Sequence of chain 1.B:
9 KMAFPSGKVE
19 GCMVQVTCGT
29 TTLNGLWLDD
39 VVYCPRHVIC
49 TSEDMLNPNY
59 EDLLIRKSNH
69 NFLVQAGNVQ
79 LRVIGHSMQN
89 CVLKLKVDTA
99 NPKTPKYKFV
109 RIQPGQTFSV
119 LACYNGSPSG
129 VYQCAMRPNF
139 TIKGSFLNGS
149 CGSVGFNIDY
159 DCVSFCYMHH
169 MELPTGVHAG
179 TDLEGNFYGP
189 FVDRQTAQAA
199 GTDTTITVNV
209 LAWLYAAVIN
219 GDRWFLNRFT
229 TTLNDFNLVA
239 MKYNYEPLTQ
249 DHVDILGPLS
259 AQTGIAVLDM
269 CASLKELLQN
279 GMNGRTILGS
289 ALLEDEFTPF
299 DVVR

A small-molecule ligand and the protein it binds are described below.
Small molecule (SMILES): CC(C)C[C@H](NC(=O)OC[C@@H]1C[C@H]1c1cccc(F)c1)C(=O)N[C@H](C=O)C[C@@H]1CCNC1=O

Binding-site contacts:
Ligand atom O10 contacts residue PHE144 of chain 1.B at 3.8 Å.
Ligand atom C26 contacts residue GLN193 of chain 1.B at 3.4 Å.
Ligand atom C13 contacts residue GLN193 of chain 1.B at 3.7 Å.
Ligand atom C24 contacts residue PRO172 of chain 1.B at 3.8 Å (hydrophobic).
Ligand atom C04 contacts residue CYS149 of chain 1.B at 3.3 Å (hydrophobic).
Ligand atom C09 contacts residue ASN146 of chain 1.B at 3.6 Å.
Ligand atom N07 contacts residue PHE144 of chain 1.B at 3.3 Å (h-bond).
Ligand atom N11 contacts residue HIS168 of chain 1.B at 2.9 Å (h-bond).
Ligand atom C23 contacts residue GLU170 of chain 1.B at 3.5 Å.
Ligand atom O20 contacts residue GLN193 of chain 1.B at 3.1 Å (h-bond).
Ligand atom C14 contacts residue GLN193 of chain 1.B at 3.5 Å.
Ligand atom C03 contacts residue CYS149 of chain 1.B at 2.7 Å (hydrophobic).
Ligand atom C08 contacts residue ASN146 of chain 1.B at 3.7 Å.
Ligand atom O10 contacts residue HIS167 of chain 1.B at 2.7 Å (h-bond).
Ligand atom O02 contacts residue HIS45 of chain 1.B at 3.0 Å (h-bond).
Ligand atom C16 contacts residue MET169 of chain 1.B at 3.8 Å (hydrophobic).
Ligand atom C12 contacts residue HIS168 of chain 1.B at 3.6 Å.
Ligand atom F28 contacts residue THR194 of chain 1.B at 3.5 Å.
Ligand atom O10 contacts residue GLU170 of chain 1.B at 3.4 Å.
Ligand atom N11 contacts residue CYS149 of chain 1.B at 2.9 Å (h-bond).
Ligand atom O02 contacts residue CYS149 of chain 1.B at 2.6 Å (h-bond).
Ligand atom O10 contacts residue MET169 of chain 1.B at 3.6 Å.
Ligand atom O32 contacts residue MET169 of chain 1.B at 3.2 Å.
Ligand atom O20 contacts residue GLU170 of chain 1.B at 3.7 Å.
Ligand atom C13 contacts residue HIS168 of chain 1.B at 3.4 Å.
Ligand atom C24 contacts residue LEU171 of chain 1.B at 3.7 Å (hydrophobic).
Ligand atom C01 contacts residue CYS149 of chain 1.B at 1.8 Å (hydrophobic).
Ligand atom C22 contacts residue GLU170 of chain 1.B at 3.7 Å.
Ligand atom F28 contacts residue GLN193 of chain 1.B at 2.6 Å.
Ligand atom C06 contacts residue GLU170 of chain 1.B at 3.4 Å.
Ligand atom N07 contacts residue GLU170 of chain 1.B at 3.1 Å (salt-bridge).
Ligand atom C06 contacts residue HIS167 of chain 1.B at 3.7 Å.
Ligand atom N18 contacts residue GLN193 of chain 1.B at 2.8 Å (h-bond).
Ligand atom C24 contacts residue GLU170 of chain 1.B at 3.2 Å.
Ligand atom C17 contacts residue ASP191 of chain 1.B at 3.7 Å.
Ligand atom C21 contacts residue GLU170 of chain 1.B at 3.2 Å.
Ligand atom O10 contacts residue HIS176 of chain 1.B at 3.5 Å.
Ligand atom C15 contacts residue GLN193 of chain 1.B at 3.5 Å.
Ligand atom F28 contacts residue ALA195 of chain 1.B at 3.7 Å.
Ligand atom O32 contacts residue GLU170 of chain 1.B at 2.8 Å (salt-bridge).